Binding-site contacts:
Ligand atom N1 contacts residue LEU486 of chain 1.E at 3.0 Å (h-bond).
Ligand atom C5' contacts residue B121 of chain 1.I at 2.1 Å.
Ligand atom C4' contacts residue B121 of chain 1.I at 2.8 Å.
Ligand atom O2' contacts residue PRO124 of chain 1.E at 4.2 Å.
Ligand atom O3' contacts residue PRO124 of chain 1.E at 4.0 Å.
Ligand atom N3 contacts residue ASP487 of chain 1.E at 4.0 Å.
Ligand atom N7 contacts residue LEU486 of chain 1.E at 3.8 Å.
Ligand atom N1 contacts residue B121 of chain 1.I at 3.8 Å.
Ligand atom N9 contacts residue B121 of chain 1.I at 3.5 Å (h-bond).
Ligand atom N3 contacts residue LEU486 of chain 1.E at 3.5 Å (h-bond).
Ligand atom N9 contacts residue LEU486 of chain 1.E at 4.1 Å.
Ligand atom C3' contacts residue B121 of chain 1.I at 4.1 Å.
Ligand atom C2 contacts residue B121 of chain 1.I at 3.9 Å.
Ligand atom C1' contacts residue B121 of chain 1.I at 4.2 Å.
Ligand atom C8 contacts residue LEU486 of chain 1.E at 4.1 Å (hydrophobic).
Ligand atom C4 contacts residue LEU486 of chain 1.E at 3.6 Å (hydrophobic).
Ligand atom N3 contacts residue B121 of chain 1.I at 3.6 Å (h-bond).
Ligand atom O2' contacts residue LEU486 of chain 1.E at 4.2 Å.
Ligand atom O4' contacts residue B121 of chain 1.I at 2.9 Å (h-bond).
Ligand atom C5 contacts residue LEU486 of chain 1.E at 3.7 Å (hydrophobic).
Ligand atom C2 contacts residue ASP487 of chain 1.E at 3.9 Å.
Ligand atom C8 contacts residue B121 of chain 1.I at 3.5 Å.
Ligand atom C5 contacts residue B121 of chain 1.I at 2.9 Å.
Ligand atom N7 contacts residue B121 of chain 1.I at 3.2 Å (h-bond).
Ligand atom O2' contacts residue ASP487 of chain 1.E at 4.4 Å.
Ligand atom C4 contacts residue B121 of chain 1.I at 3.0 Å.
Ligand atom O3' contacts residue B121 of chain 1.I at 3.3 Å.
Ligand atom O2' contacts residue GLU121 of chain 1.E at 4.0 Å.
Ligand atom C2 contacts residue LEU486 of chain 1.E at 2.8 Å (hydrophobic).
Ligand atom N6 contacts residue B121 of chain 1.I at 4.0 Å.
Ligand atom C6 contacts residue B121 of chain 1.I at 3.2 Å.
Ligand atom C5' contacts residue HIS615 of chain 1.A at 4.4 Å.
Ligand atom C6 contacts residue LEU486 of chain 1.E at 3.9 Å (hydrophobic).

Sequence of chain 1.E:
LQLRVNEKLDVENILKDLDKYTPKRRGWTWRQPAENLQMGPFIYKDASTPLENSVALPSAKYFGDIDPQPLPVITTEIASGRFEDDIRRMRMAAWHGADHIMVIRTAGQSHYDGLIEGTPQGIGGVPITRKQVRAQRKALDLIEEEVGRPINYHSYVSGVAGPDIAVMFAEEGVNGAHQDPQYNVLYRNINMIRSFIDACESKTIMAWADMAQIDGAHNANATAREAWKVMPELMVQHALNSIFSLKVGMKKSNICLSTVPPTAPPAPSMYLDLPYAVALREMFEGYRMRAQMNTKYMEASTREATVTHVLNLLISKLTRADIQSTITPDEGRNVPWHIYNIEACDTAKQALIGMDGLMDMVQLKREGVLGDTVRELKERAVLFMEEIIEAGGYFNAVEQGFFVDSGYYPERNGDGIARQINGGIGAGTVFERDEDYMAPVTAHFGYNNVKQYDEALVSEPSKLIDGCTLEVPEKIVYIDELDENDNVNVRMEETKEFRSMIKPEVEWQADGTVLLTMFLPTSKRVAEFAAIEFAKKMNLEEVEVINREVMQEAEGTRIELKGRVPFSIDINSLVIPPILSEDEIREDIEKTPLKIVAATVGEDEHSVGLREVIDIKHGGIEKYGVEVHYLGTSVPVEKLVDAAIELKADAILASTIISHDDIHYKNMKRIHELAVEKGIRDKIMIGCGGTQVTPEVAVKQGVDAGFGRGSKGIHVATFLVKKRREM

This small molecule binds to this protein.
Small molecule (SMILES): C[C@H]1O[C@@H](n2cnc3c(N)ncnc32)[C@H](O)[C@@H]1O

Sequence of chain 1.A:
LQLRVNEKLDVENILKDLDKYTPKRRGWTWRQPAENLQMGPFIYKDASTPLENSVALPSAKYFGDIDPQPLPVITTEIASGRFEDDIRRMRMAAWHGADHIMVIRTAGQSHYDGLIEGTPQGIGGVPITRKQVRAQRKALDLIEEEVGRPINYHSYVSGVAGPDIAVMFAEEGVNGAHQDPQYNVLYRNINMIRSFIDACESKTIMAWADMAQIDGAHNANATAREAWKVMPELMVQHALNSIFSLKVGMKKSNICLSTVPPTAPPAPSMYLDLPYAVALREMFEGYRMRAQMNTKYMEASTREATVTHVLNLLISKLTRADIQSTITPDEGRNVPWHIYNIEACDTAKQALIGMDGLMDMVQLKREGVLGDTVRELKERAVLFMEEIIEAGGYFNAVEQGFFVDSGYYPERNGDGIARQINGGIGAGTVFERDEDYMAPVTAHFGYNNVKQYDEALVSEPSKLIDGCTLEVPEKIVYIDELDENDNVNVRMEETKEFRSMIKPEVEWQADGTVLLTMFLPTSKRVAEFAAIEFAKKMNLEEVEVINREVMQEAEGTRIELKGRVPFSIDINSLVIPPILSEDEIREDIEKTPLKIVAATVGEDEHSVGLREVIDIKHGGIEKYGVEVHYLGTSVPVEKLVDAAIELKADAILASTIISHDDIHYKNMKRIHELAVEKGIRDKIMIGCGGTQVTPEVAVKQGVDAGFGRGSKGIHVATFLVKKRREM